This small molecule binds to this protein.
Small molecule (SMILES): NC(=O)[C@@H]1C[C@]2(NC(=O)NC2=O)c2cc(F)ccc2O1

Sequence of chain 1.A:
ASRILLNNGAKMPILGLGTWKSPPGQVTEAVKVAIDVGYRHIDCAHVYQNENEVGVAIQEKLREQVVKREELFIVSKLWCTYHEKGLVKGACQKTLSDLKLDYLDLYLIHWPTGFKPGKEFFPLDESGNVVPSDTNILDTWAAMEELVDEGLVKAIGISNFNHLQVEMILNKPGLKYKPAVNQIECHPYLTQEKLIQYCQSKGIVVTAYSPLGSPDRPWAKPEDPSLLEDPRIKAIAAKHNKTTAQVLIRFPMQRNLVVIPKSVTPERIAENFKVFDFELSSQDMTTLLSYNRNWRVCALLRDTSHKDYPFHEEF

Binding-site contacts:
Ligand atom C2I contacts residue HIS111 of chain 1.A at 4.0 Å.
Ligand atom C9 contacts residue TRP112 of chain 1.A at 4.0 Å (hydrophobic).
Ligand atom C13 contacts residue VAL48 of chain 1.A at 4.1 Å (hydrophobic).
Ligand atom F17 contacts residue VAL48 of chain 1.A at 3.2 Å.
Ligand atom C13 contacts residue TRP21 of chain 1.A at 3.3 Å (hydrophobic).
Ligand atom N4 contacts residue NAP1 of chain 1.B at 3.2 Å (h-bond).
Ligand atom O20 contacts residue LEU301 of chain 1.A at 3.0 Å (h-bond).
Ligand atom C7I contacts residue TRP21 of chain 1.A at 4.0 Å (hydrophobic).
Ligand atom N21 contacts residue TRP220 of chain 1.A at 3.8 Å.
Ligand atom F17 contacts residue TYR49 of chain 1.A at 4.0 Å.
Ligand atom C16 contacts residue PHE123 of chain 1.A at 3.9 Å (hydrophobic).
Ligand atom O6I contacts residue TRP80 of chain 1.A at 3.6 Å.
Ligand atom O3I contacts residue NAP1 of chain 1.B at 3.0 Å.
Ligand atom C2I contacts residue TRP21 of chain 1.A at 3.7 Å (hydrophobic).
Ligand atom F17 contacts residue TRP21 of chain 1.A at 3.6 Å.
Ligand atom N21 contacts residue LEU301 of chain 1.A at 3.7 Å.
Ligand atom C5 contacts residue TRP112 of chain 1.A at 3.9 Å (hydrophobic).
Ligand atom N4 contacts residue HIS111 of chain 1.A at 2.9 Å (h-bond).
Ligand atom O20 contacts residue TRP112 of chain 1.A at 3.7 Å.
Ligand atom O20 contacts residue ALA300 of chain 1.A at 3.4 Å (h-bond).
Ligand atom C5 contacts residue NAP1 of chain 1.B at 3.7 Å.
Ligand atom C2I contacts residue NAP1 of chain 1.B at 3.2 Å.
Ligand atom C12 contacts residue TRP21 of chain 1.A at 3.9 Å (hydrophobic).
Ligand atom N1I contacts residue NAP1 of chain 1.B at 3.8 Å.
Ligand atom O20 contacts residue CYS299 of chain 1.A at 3.3 Å.
Ligand atom N1I contacts residue TRP21 of chain 1.A at 3.2 Å.
Ligand atom N4 contacts residue TYR49 of chain 1.A at 3.7 Å.
Ligand atom O6I contacts residue NAP1 of chain 1.B at 3.9 Å.
Ligand atom C14 contacts residue VAL48 of chain 1.A at 4.0 Å (hydrophobic).
Ligand atom C5 contacts residue HIS111 of chain 1.A at 3.6 Å.
Ligand atom C8I contacts residue TRP21 of chain 1.A at 4.1 Å (hydrophobic).
Ligand atom O3I contacts residue TYR49 of chain 1.A at 2.6 Å (h-bond).
Ligand atom O6I contacts residue TRP112 of chain 1.A at 2.8 Å (h-bond).
Ligand atom O3I contacts residue TRP21 of chain 1.A at 3.5 Å.
Ligand atom C8I contacts residue CYS299 of chain 1.A at 3.7 Å (hydrophobic).
Ligand atom C19 contacts residue LEU301 of chain 1.A at 3.6 Å (hydrophobic).
Ligand atom C14 contacts residue TRP21 of chain 1.A at 3.6 Å (hydrophobic).
Ligand atom C9 contacts residue LEU301 of chain 1.A at 4.0 Å (hydrophobic).
Ligand atom C2I contacts residue TYR49 of chain 1.A at 3.5 Å (hydrophobic).
Ligand atom O6I contacts residue HIS111 of chain 1.A at 3.5 Å (h-bond).